A protein and the small-molecule ligand that binds it are described below.
Small molecule (SMILES): Cc1nc(-c2ccc(OCCCCCN3CCN(c4ccnc(N)c4)C3=O)cc2)no1

Binding-site contacts:
Ligand atom C19 contacts residue ILE24 of chain 59.C at 3.5 Å (hydrophobic).
Ligand atom C4 contacts residue TRP203 of chain 59.A at 4.0 Å (hydrophobic).
Ligand atom O3 contacts residue ASP112 of chain 59.A at 3.6 Å.
Ligand atom C2 contacts residue ASP112 of chain 59.A at 2.8 Å.
Ligand atom C16 contacts residue PHE155 of chain 59.A at 3.9 Å (hydrophobic).
Ligand atom C14 contacts residue MET195 of chain 59.A at 3.9 Å (hydrophobic).
Ligand atom C5 contacts residue TRP203 of chain 59.A at 3.8 Å (hydrophobic).
Ligand atom C13 contacts residue ILE111 of chain 59.A at 4.0 Å (hydrophobic).
Ligand atom C8 contacts residue TYR201 of chain 59.A at 3.3 Å (hydrophobic).
Ligand atom C7 contacts residue TYR201 of chain 59.A at 3.8 Å (hydrophobic).
Ligand atom C14 contacts residue PHE135 of chain 59.A at 3.7 Å (hydrophobic).
Ligand atom O2 contacts residue PHE137 of chain 59.A at 4.0 Å.
Ligand atom C17 contacts residue PHE155 of chain 59.A at 3.7 Å (hydrophobic).
Ligand atom N2 contacts residue TRP203 of chain 59.A at 3.9 Å.
Ligand atom C19 contacts residue VAL192 of chain 59.A at 3.4 Å (hydrophobic).
Ligand atom N1 contacts residue THR114 of chain 59.A at 4.0 Å.
Ligand atom O3 contacts residue ILE113 of chain 59.A at 3.0 Å (h-bond).
Ligand atom C13 contacts residue PHE135 of chain 59.A at 3.4 Å (hydrophobic).
Ligand atom C13 contacts residue MET195 of chain 59.A at 3.9 Å (hydrophobic).
Ligand atom C16 contacts residue PHE135 of chain 59.A at 3.4 Å (hydrophobic).
Ligand atom C12 contacts residue MET195 of chain 59.A at 3.8 Å (hydrophobic).
Ligand atom C17 contacts residue PHE135 of chain 59.A at 3.9 Å (hydrophobic).
Ligand atom C18 contacts residue PHE155 of chain 59.A at 3.9 Å (hydrophobic).
Ligand atom C7 contacts residue ASN228 of chain 59.A at 3.8 Å.
Ligand atom C2 contacts residue THR114 of chain 59.A at 3.6 Å.
Ligand atom C15 contacts residue MET195 of chain 59.A at 3.8 Å (hydrophobic).
Ligand atom O2 contacts residue PHE233 of chain 59.A at 3.0 Å.
Ligand atom C3 contacts residue ASP112 of chain 59.A at 3.0 Å.
Ligand atom C9 contacts residue ILE113 of chain 59.A at 3.7 Å (hydrophobic).
Ligand atom O1 contacts residue MET195 of chain 59.A at 3.2 Å.
Ligand atom N6 contacts residue PHE155 of chain 59.A at 3.8 Å.
Ligand atom C22 contacts residue VAL179 of chain 59.A at 3.4 Å (hydrophobic).
Ligand atom C14 contacts residue PHE155 of chain 59.A at 3.9 Å (hydrophobic).
Ligand atom N4 contacts residue TRP203 of chain 59.A at 3.6 Å (h-bond).
Ligand atom N5 contacts residue PHE137 of chain 59.A at 3.5 Å.
Ligand atom N6 contacts residue ILE24 of chain 59.C at 3.9 Å.
Ligand atom N5 contacts residue PHE233 of chain 59.A at 3.2 Å.
Ligand atom N1 contacts residue ASP112 of chain 59.A at 3.9 Å.
Ligand atom C16 contacts residue ILE111 of chain 59.A at 3.5 Å (hydrophobic).
Ligand atom C15 contacts residue VAL192 of chain 59.A at 3.2 Å (hydrophobic).

Sequence of chain 60.C:
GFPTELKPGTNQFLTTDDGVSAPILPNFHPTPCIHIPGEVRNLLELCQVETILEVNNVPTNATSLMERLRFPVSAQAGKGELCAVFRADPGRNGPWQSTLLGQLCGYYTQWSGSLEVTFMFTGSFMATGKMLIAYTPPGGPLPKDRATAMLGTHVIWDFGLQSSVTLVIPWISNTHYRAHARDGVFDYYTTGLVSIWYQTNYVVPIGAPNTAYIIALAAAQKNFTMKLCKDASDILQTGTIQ

Sequence of chain 59.C:
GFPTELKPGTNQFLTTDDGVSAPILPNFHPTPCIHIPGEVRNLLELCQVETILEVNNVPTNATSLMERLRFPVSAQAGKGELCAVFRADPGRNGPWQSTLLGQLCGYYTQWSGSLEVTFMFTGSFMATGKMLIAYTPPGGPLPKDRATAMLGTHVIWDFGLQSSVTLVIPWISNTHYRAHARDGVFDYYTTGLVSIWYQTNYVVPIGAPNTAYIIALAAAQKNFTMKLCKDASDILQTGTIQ

Sequence of chain 59.A:
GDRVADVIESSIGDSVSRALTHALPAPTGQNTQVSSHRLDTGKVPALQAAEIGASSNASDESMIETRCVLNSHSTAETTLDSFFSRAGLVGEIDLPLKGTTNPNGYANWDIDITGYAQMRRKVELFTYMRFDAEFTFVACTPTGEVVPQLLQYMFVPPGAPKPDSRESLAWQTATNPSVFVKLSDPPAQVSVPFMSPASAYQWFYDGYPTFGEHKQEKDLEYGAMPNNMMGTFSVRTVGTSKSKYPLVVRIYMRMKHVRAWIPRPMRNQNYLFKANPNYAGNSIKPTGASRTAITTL